A small-molecule ligand and the protein it binds are described below.
Small molecule (SMILES): C=C[C@@H]1C[C@H](C)C[C@H](C)[C@H]1c1c(O)cc[nH]c1=O

Binding-site contacts:
Ligand atom C10 contacts residue GLN412 of chain 1.A at 4.2 Å.
Ligand atom C15 contacts residue HIS336 of chain 1.A at 4.0 Å.
Ligand atom C16 contacts residue PHE236 of chain 1.A at 3.8 Å (hydrophobic).
Ligand atom N3 contacts residue HIS161 of chain 1.A at 3.5 Å (h-bond).
Ligand atom C13 contacts residue PHE236 of chain 1.A at 4.0 Å (hydrophobic).
Ligand atom C2 contacts residue PHE204 of chain 1.A at 3.5 Å (hydrophobic).
Ligand atom N3 contacts residue LEU229 of chain 1.A at 3.7 Å.
Ligand atom C2 contacts residue VAL416 of chain 1.A at 4.1 Å (hydrophobic).
Ligand atom C14 contacts residue THR232 of chain 1.A at 4.3 Å.
Ligand atom C2 contacts residue LEU229 of chain 1.A at 4.0 Å (hydrophobic).
Ligand atom C16 contacts residue MET76 of chain 1.B at 4.1 Å (hydrophobic).
Ligand atom C4 contacts residue LEU229 of chain 1.A at 4.0 Å (hydrophobic).
Ligand atom C18 contacts residue THR232 of chain 1.A at 2.9 Å.
Ligand atom C17 contacts residue THR232 of chain 1.A at 3.7 Å.
Ligand atom C1 contacts residue TYR205 of chain 1.A at 3.0 Å (hydrophobic).
Ligand atom O9 contacts residue HIS161 of chain 1.A at 3.0 Å (h-bond).
Ligand atom C1 contacts residue LEU229 of chain 1.A at 4.4 Å (hydrophobic).
Ligand atom C2 contacts residue TYR205 of chain 1.A at 3.8 Å (hydrophobic).
Ligand atom C18 contacts residue LEU229 of chain 1.A at 3.3 Å (hydrophobic).
Ligand atom O9 contacts residue LEU229 of chain 1.A at 4.2 Å.
Ligand atom C14 contacts residue TRP158 of chain 1.A at 4.3 Å (hydrophobic).
Ligand atom N3 contacts residue PHE204 of chain 1.A at 4.1 Å.
Ligand atom C1 contacts residue LYS337 of chain 1.A at 3.9 Å.
Ligand atom C1 contacts residue PHE204 of chain 1.A at 4.3 Å (hydrophobic).
Ligand atom O9 contacts residue GLN412 of chain 1.A at 3.3 Å (h-bond).
Ligand atom C17 contacts residue ASP233 of chain 1.A at 3.9 Å.
Ligand atom C12 contacts residue MET76 of chain 1.B at 3.8 Å (hydrophobic).
Ligand atom C15 contacts residue ILE409 of chain 1.A at 4.2 Å (hydrophobic).
Ligand atom O9 contacts residue TRP158 of chain 1.A at 4.1 Å.
Ligand atom C4 contacts residue GLN412 of chain 1.A at 4.2 Å.
Ligand atom C4 contacts residue HIS161 of chain 1.A at 3.6 Å.
Ligand atom C12 contacts residue PHE236 of chain 1.A at 4.2 Å (hydrophobic).
Ligand atom C18 contacts residue ASP233 of chain 1.A at 3.9 Å.
Ligand atom C15 contacts residue VAL413 of chain 1.A at 3.6 Å (hydrophobic).
Ligand atom C15 contacts residue GLN412 of chain 1.A at 4.0 Å.
Ligand atom C6 contacts residue LYS337 of chain 1.A at 3.8 Å.
Ligand atom O8 contacts residue LYS337 of chain 1.A at 2.7 Å (salt-bridge).
Ligand atom C6 contacts residue TYR205 of chain 1.A at 3.8 Å (hydrophobic).
Ligand atom C11 contacts residue ILE409 of chain 1.A at 4.3 Å (hydrophobic).
Ligand atom O8 contacts residue TYR205 of chain 1.A at 3.8 Å.

Sequence of chain 1.A:
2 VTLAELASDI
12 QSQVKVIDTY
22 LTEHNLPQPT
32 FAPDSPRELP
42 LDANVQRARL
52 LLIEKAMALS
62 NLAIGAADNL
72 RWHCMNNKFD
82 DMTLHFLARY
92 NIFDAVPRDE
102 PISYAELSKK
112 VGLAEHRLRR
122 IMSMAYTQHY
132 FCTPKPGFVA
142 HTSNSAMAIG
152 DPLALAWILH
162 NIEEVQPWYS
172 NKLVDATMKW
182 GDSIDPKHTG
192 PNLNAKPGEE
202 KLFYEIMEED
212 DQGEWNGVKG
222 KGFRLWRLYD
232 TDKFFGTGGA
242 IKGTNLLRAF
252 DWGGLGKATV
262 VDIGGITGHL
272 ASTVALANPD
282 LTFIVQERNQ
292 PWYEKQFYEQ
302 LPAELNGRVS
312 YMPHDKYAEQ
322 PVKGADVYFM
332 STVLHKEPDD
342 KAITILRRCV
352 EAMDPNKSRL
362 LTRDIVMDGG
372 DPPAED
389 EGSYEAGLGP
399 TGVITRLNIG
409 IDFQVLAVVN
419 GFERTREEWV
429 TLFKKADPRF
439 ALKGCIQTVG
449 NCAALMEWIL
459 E

Sequence of chain 1.B:
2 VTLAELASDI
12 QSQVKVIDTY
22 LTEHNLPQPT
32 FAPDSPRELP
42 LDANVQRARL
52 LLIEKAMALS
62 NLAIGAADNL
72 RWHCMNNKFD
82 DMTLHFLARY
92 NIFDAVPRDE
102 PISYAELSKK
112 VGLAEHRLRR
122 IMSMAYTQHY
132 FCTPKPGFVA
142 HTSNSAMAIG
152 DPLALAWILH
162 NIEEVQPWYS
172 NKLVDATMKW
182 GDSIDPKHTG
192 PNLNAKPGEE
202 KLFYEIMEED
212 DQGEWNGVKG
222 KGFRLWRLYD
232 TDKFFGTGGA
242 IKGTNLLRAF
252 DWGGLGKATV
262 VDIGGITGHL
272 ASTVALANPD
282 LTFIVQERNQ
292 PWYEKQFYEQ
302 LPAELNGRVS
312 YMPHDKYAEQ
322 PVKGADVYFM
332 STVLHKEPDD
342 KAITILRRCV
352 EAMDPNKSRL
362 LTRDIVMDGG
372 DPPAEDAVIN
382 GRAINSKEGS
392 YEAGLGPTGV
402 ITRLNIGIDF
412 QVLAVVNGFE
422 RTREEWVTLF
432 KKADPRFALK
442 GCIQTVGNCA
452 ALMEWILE